Sequence of chain 46.C:
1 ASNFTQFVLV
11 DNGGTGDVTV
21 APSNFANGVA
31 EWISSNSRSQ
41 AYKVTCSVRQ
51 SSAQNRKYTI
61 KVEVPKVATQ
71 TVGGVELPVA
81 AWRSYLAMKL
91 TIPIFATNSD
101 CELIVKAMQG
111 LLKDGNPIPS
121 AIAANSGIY

The protein below binds the small molecule below.
Small molecule (SMILES): Nc1ccn([C@@H]2O[C@H](CO[P](=O)(O)O[C@H]3[C@@H](O)[C@H](n4cnc5c(N)ncnc54)O[C@@H]3CO[P](=O)(O)O[C@H]3[C@@H](O)[C@H](n4cnc5c(=O)nc(N)[nH]c54)O[C@@H]3CO[P](=O)(O)O[C@H]3[C@@H](O)[C@H](n4cnc5c(N)ncnc54)O[C@@H]3CO[P](=O)(O)O[C@H]3[C@@H](O)[C@H](n4cnc5c(N)ncnc54)O[C@@H]3CO[P](=O)(O)O[C@H]3[C@@H](O)[C@H](n4ccc(=O)[nH]c4=O)O[C@@H]3CO[P](=O)(O)O[C@H]3[C@@H](O)[C@H](n4ccc(N)nc4=O)O[C@@H]3CO[P](=O)(O)O[C@H]3[C@@H](O)[C@H](n4ccc(=O)[nH]c4=O)O[C@@H]3CO[P](=O)(O)O[C@H]3[C@@H](O)[C@H](n4cnc5c(=O)nc(N)[nH]c54)O[C@@H]3CO)[C@@H](O)[C@H]2O)c(=O)n1

Sequence of chain 41.C:
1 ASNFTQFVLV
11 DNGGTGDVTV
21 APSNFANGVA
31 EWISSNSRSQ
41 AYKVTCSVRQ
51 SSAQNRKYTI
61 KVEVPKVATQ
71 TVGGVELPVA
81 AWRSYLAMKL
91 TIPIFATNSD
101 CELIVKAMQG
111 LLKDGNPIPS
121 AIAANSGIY

Binding-site contacts:
Ligand atom C2 contacts residue SER47 of chain 46.C at 3.2 Å.
Ligand atom OP2 contacts residue TYR85 of chain 46.C at 2.6 Å (h-bond).
Ligand atom OP1 contacts residue ARG49 of chain 41.C at 2.6 Å (salt-bridge).
Ligand atom OP1 contacts residue LYS89 of chain 41.C at 3.5 Å (salt-bridge).
Ligand atom N6 contacts residue CYS46 of chain 46.C at 3.6 Å (h-bond).
Ligand atom N6 contacts residue THR59 of chain 46.C at 2.7 Å (h-bond).
Ligand atom P contacts residue ARG49 of chain 41.C at 3.7 Å.
Ligand atom N6 contacts residue THR45 of chain 46.C at 2.8 Å (h-bond).
Ligand atom O5' contacts residue LYS57 of chain 41.C at 2.8 Å (salt-bridge).
Ligand atom N1 contacts residue SER47 of chain 46.C at 2.7 Å (h-bond).
Ligand atom N9 contacts residue LYS61 of chain 46.C at 3.8 Å.
Ligand atom O5' contacts residue ARG49 of chain 41.C at 3.6 Å (salt-bridge).
Ligand atom O4' contacts residue LYS61 of chain 46.C at 3.7 Å.
Ligand atom C5' contacts residue LYS57 of chain 41.C at 3.8 Å.
Ligand atom N7 contacts residue LYS61 of chain 46.C at 3.4 Å.
Ligand atom C6 contacts residue THR59 of chain 46.C at 3.5 Å.
Ligand atom OP2 contacts residue LYS89 of chain 41.C at 3.5 Å (salt-bridge).
Ligand atom C4' contacts residue ARG49 of chain 41.C at 3.6 Å.
Ligand atom OP2 contacts residue THR91 of chain 41.C at 3.7 Å.
Ligand atom OP2 contacts residue LYS43 of chain 46.C at 2.7 Å (salt-bridge).
Ligand atom N7 contacts residue TYR85 of chain 46.C at 3.8 Å.
Ligand atom OP2 contacts residue SER51 of chain 41.C at 3.3 Å (h-bond).
Ligand atom O3' contacts residue ARG49 of chain 41.C at 3.6 Å (salt-bridge).
Ligand atom OP1 contacts residue ASN55 of chain 41.C at 3.0 Å (h-bond).
Ligand atom N7 contacts residue THR45 of chain 46.C at 2.7 Å (h-bond).
Ligand atom O5' contacts residue LYS89 of chain 41.C at 3.2 Å (salt-bridge).
Ligand atom C5 contacts residue THR45 of chain 46.C at 3.4 Å.
Ligand atom P contacts residue LYS57 of chain 41.C at 3.1 Å.
Ligand atom OP1 contacts residue SER52 of chain 41.C at 3.1 Å.
Ligand atom C8 contacts residue LYS61 of chain 46.C at 3.6 Å.
Ligand atom OP1 contacts residue SER51 of chain 41.C at 2.7 Å (h-bond).
Ligand atom O3' contacts residue SER51 of chain 41.C at 3.3 Å (h-bond).
Ligand atom OP2 contacts residue LYS57 of chain 41.C at 3.5 Å (salt-bridge).
Ligand atom C5' contacts residue ARG49 of chain 41.C at 2.6 Å.
Ligand atom N1 contacts residue THR59 of chain 46.C at 3.4 Å.
Ligand atom OP1 contacts residue LYS57 of chain 41.C at 2.9 Å.
Ligand atom OP1 contacts residue ASN55 of chain 41.C at 3.2 Å.
Ligand atom C6 contacts residue THR45 of chain 46.C at 3.4 Å.
Ligand atom OP2 contacts residue LYS57 of chain 41.C at 3.0 Å (salt-bridge).
Ligand atom P contacts residue SER51 of chain 41.C at 3.2 Å.